Binding-site contacts:
Ligand atom C21 contacts residue ILE372 of chain 1.A at 4.3 Å (hydrophobic).
Ligand atom O1 contacts residue CYS383 of chain 1.A at 3.5 Å.
Ligand atom C12 contacts residue PHE376 of chain 1.A at 4.4 Å (hydrophobic).
Ligand atom C18 contacts residue LEU390 of chain 1.A at 4.2 Å (hydrophobic).
Ligand atom C24 contacts residue PRO369 of chain 1.A at 4.2 Å (hydrophobic).
Ligand atom C12 contacts residue ILE372 of chain 1.A at 4.2 Å (hydrophobic).
Ligand atom C26 contacts residue LEU368 of chain 1.A at 4.0 Å (hydrophobic).
Ligand atom C18 contacts residue OLA1 of chain 1.R at 4.0 Å.
Ligand atom C19 contacts residue LEU390 of chain 1.A at 4.0 Å (hydrophobic).
Ligand atom C9 contacts residue PHE376 of chain 1.A at 4.3 Å (hydrophobic).
Ligand atom C1 contacts residue PHE376 of chain 1.A at 3.8 Å (hydrophobic).
Ligand atom C2 contacts residue PHE376 of chain 1.A at 4.5 Å (hydrophobic).
Ligand atom C19 contacts residue ALA386 of chain 1.A at 4.3 Å (hydrophobic).
Ligand atom C2 contacts residue SER384 of chain 1.A at 3.3 Å.
Ligand atom O1 contacts residue SER384 of chain 1.A at 2.6 Å (h-bond).
Ligand atom C23 contacts residue PRO369 of chain 1.A at 4.4 Å (hydrophobic).
Ligand atom C24 contacts residue ILE372 of chain 1.A at 4.1 Å (hydrophobic).
Ligand atom C19 contacts residue OLA1 of chain 1.R at 3.6 Å.
Ligand atom C27 contacts residue PRO369 of chain 1.A at 4.4 Å (hydrophobic).
Ligand atom C3 contacts residue CYS383 of chain 1.A at 4.0 Å (hydrophobic).
Ligand atom C12 contacts residue ILE373 of chain 1.A at 4.0 Å (hydrophobic).
Ligand atom C11 contacts residue LEU390 of chain 1.A at 4.4 Å (hydrophobic).
Ligand atom C3 contacts residue SER384 of chain 1.A at 3.5 Å.
Ligand atom C27 contacts residue LEU365 of chain 1.A at 4.0 Å (hydrophobic).
Ligand atom C2 contacts residue ALA386 of chain 1.A at 4.0 Å (hydrophobic).
Ligand atom C11 contacts residue PHE376 of chain 1.A at 4.4 Å (hydrophobic).
Ligand atom C11 contacts residue ILE373 of chain 1.A at 4.0 Å (hydrophobic).
Ligand atom C2 contacts residue HIS385 of chain 1.A at 4.5 Å.
Ligand atom C21 contacts residue PRO369 of chain 1.A at 3.7 Å (hydrophobic).

A small-molecule ligand and the protein it binds are described below.
Small molecule (SMILES): CC(C)CCC[C@@H](C)[C@H]1CC[C@H]2[C@@H]3CC=C4C[C@@H](O)CC[C@]4(C)[C@H]3CC[C@]12C

Sequence of chain 1.A:
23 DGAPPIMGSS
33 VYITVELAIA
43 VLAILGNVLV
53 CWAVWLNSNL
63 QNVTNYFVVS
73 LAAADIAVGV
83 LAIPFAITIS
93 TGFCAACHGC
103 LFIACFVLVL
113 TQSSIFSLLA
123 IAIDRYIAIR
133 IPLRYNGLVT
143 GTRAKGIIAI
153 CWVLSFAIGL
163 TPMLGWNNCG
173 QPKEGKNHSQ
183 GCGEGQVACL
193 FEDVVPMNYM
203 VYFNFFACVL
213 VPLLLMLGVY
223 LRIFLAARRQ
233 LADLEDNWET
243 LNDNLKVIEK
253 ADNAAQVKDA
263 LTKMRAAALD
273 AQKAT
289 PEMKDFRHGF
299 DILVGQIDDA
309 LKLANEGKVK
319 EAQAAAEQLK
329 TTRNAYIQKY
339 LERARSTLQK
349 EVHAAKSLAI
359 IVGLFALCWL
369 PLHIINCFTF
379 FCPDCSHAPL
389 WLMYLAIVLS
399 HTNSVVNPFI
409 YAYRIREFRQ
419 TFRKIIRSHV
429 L